A small-molecule ligand and the protein it binds are described below.
Small molecule (SMILES): COC(=O)[C@@H]1C[C@H](C(=O)O)O[C@H]1[C@H](CC(C)C)NC(C)=O

Binding-site contacts:
Ligand atom C5 contacts residue TYR323 of chain 4.A at 3.1 Å (hydrophobic).
Ligand atom O4 contacts residue ARG70 of chain 4.A at 3.1 Å (salt-bridge).
Ligand atom C10 contacts residue ALA165 of chain 4.A at 3.8 Å (hydrophobic).
Ligand atom O1 contacts residue ARG289 of chain 4.A at 2.8 Å (salt-bridge).
Ligand atom C3 contacts residue TYR323 of chain 4.A at 3.6 Å (hydrophobic).
Ligand atom O5 contacts residue TRP97 of chain 4.A at 4.0 Å.
Ligand atom C10 contacts residue ASN213 of chain 4.A at 4.0 Å.
Ligand atom C7 contacts residue TRP97 of chain 4.A at 3.8 Å (hydrophobic).
Ligand atom C16 contacts residue LEU52 of chain 4.A at 3.8 Å (hydrophobic).
Ligand atom O2 contacts residue ARG289 of chain 4.A at 2.7 Å (salt-bridge).
Ligand atom O5 contacts residue ASP69 of chain 4.A at 3.5 Å.
Ligand atom O5 contacts residue GLU37 of chain 4.A at 3.9 Å.
Ligand atom C1 contacts residue ASP69 of chain 4.A at 3.6 Å.
Ligand atom O3 contacts residue GLU37 of chain 4.A at 3.0 Å.
Ligand atom O2 contacts residue ARG211 of chain 4.A at 3.4 Å (salt-bridge).
Ligand atom C14 contacts residue GLU37 of chain 4.A at 3.6 Å.
Ligand atom C16 contacts residue ARG74 of chain 4.A at 3.6 Å.
Ligand atom C16 contacts residue GLU37 of chain 4.A at 3.7 Å.
Ligand atom O5 contacts residue ARG74 of chain 4.A at 3.9 Å.
Ligand atom C16 contacts residue ASP69 of chain 4.A at 3.8 Å.
Ligand atom C13 contacts residue GLU196 of chain 4.A at 3.9 Å.
Ligand atom C7 contacts residue SER98 of chain 4.A at 4.0 Å.
Ligand atom O3 contacts residue TYR323 of chain 4.A at 3.9 Å.
Ligand atom C5 contacts residue ARG36 of chain 4.A at 4.0 Å.
Ligand atom O6 contacts residue TYR323 of chain 4.A at 3.5 Å (h-bond).
Ligand atom C16 contacts residue TRP97 of chain 4.A at 2.8 Å (hydrophobic).
Ligand atom C4 contacts residue GLU37 of chain 4.A at 3.7 Å.
Ligand atom C7 contacts residue ARG143 of chain 4.A at 3.7 Å.
Ligand atom O3 contacts residue GLU146 of chain 4.A at 4.0 Å.
Ligand atom O2 contacts residue TYR323 of chain 4.A at 2.8 Å (h-bond).
Ligand atom C10 contacts residue GLU195 of chain 4.A at 3.3 Å.
Ligand atom C13 contacts residue TYR323 of chain 4.A at 3.5 Å (hydrophobic).
Ligand atom C3 contacts residue ASP69 of chain 4.A at 3.9 Å.
Ligand atom C4 contacts residue TYR323 of chain 4.A at 3.6 Å (hydrophobic).
Ligand atom C4 contacts residue ASP69 of chain 4.A at 3.3 Å.
Ligand atom O3 contacts residue GLU196 of chain 4.A at 3.7 Å.
Ligand atom O1 contacts residue TYR323 of chain 4.A at 3.8 Å.
Ligand atom C10 contacts residue ARG211 of chain 4.A at 3.7 Å.
Ligand atom C5 contacts residue ARG289 of chain 4.A at 3.4 Å.
Ligand atom O1 contacts residue ARG36 of chain 4.A at 3.2 Å (salt-bridge).

Sequence of chain 4.A:
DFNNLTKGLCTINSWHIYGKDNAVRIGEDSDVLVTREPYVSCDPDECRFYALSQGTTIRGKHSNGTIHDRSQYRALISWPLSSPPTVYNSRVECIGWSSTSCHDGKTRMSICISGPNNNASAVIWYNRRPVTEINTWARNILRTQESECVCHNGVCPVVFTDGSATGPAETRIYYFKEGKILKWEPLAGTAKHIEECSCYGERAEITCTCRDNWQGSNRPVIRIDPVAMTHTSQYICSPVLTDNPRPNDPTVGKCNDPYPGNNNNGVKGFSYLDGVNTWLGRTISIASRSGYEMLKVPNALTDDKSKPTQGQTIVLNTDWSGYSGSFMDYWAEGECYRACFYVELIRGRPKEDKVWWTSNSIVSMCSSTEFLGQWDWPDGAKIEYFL